A small-molecule ligand and the protein it binds are described below.
Small molecule (SMILES): CC(C)c1ccc(C(=O)Nc2cc(CN3CCN(C)CC3)cc(C(F)(F)F)c2)cc1C#Cc1cnc2cnccn12

Sequence of chain 1.A:
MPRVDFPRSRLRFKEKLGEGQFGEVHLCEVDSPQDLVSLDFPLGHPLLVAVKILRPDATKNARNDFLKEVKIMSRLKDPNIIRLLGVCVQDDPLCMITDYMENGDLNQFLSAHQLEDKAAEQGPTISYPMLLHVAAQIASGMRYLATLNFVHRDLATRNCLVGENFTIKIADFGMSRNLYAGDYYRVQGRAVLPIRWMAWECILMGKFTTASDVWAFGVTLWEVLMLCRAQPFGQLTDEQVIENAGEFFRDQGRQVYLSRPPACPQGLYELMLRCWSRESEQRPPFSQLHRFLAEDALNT

Binding-site contacts:
Ligand atom C34 contacts residue MET106 of chain 1.A at 3.5 Å (hydrophobic).
Ligand atom F27 contacts residue PHE164 of chain 1.A at 3.4 Å.
Ligand atom C03 contacts residue ALA55 of chain 1.A at 3.6 Å (hydrophobic).
Ligand atom C33 contacts residue LEU175 of chain 1.A at 3.6 Å (hydrophobic).
Ligand atom N35 contacts residue MET106 of chain 1.A at 2.8 Å (h-bond).
Ligand atom C40 contacts residue EDO1 of chain 1.N at 3.2 Å.
Ligand atom N10 contacts residue ASP186 of chain 1.A at 3.6 Å (salt-bridge).
Ligand atom C06 contacts residue GLU74 of chain 1.A at 3.5 Å.
Ligand atom N35 contacts residue TYR105 of chain 1.A at 3.5 Å.
Ligand atom C29 contacts residue ILE87 of chain 1.A at 3.4 Å (hydrophobic).
Ligand atom C11 contacts residue ASP186 of chain 1.A at 3.6 Å.
Ligand atom O09 contacts residue ALA185 of chain 1.A at 3.4 Å.
Ligand atom C34 contacts residue ASP104 of chain 1.A at 3.4 Å.
Ligand atom C03 contacts residue LYS57 of chain 1.A at 3.4 Å.
Ligand atom C30 contacts residue ILE87 of chain 1.A at 3.7 Å (hydrophobic).
Ligand atom C21 contacts residue ASP186 of chain 1.A at 3.2 Å.
Ligand atom C31 contacts residue THR103 of chain 1.A at 3.5 Å.
Ligand atom C12 contacts residue GLU74 of chain 1.A at 3.5 Å.
Ligand atom C11 contacts residue MET78 of chain 1.A at 3.7 Å (hydrophobic).
Ligand atom C23 contacts residue ASP186 of chain 1.A at 3.7 Å.
Ligand atom C37 contacts residue TYR105 of chain 1.A at 3.6 Å (hydrophobic).
Ligand atom C01 contacts residue VAL26 of chain 1.A at 3.6 Å (hydrophobic).
Ligand atom F26 contacts residue HIS166 of chain 1.A at 3.1 Å.
Ligand atom C05 contacts residue MET101 of chain 1.A at 3.6 Å (hydrophobic).
Ligand atom F27 contacts residue LEU81 of chain 1.A at 3.3 Å.
Ligand atom C37 contacts residue MET106 of chain 1.A at 3.3 Å (hydrophobic).
Ligand atom N10 contacts residue MET78 of chain 1.A at 3.1 Å (h-bond).
Ligand atom C34 contacts residue LEU175 of chain 1.A at 3.5 Å (hydrophobic).
Ligand atom F26 contacts residue ALA185 of chain 1.A at 3.2 Å.
Ligand atom C01 contacts residue LYS57 of chain 1.A at 3.7 Å.
Ligand atom N10 contacts residue GLU74 of chain 1.A at 3.1 Å (salt-bridge).
Ligand atom C08 contacts residue ASP186 of chain 1.A at 3.4 Å.
Ligand atom C39 contacts residue EDO1 of chain 1.N at 3.3 Å.
Ligand atom C03 contacts residue MET101 of chain 1.A at 3.6 Å (hydrophobic).
Ligand atom C31 contacts residue ILE87 of chain 1.A at 3.5 Å (hydrophobic).
Ligand atom F26 contacts residue ASP186 of chain 1.A at 3.5 Å.
Ligand atom C16 contacts residue GLU74 of chain 1.A at 3.6 Å.
Ligand atom O09 contacts residue ASP186 of chain 1.A at 2.9 Å (salt-bridge).
Ligand atom F25 contacts residue LEU81 of chain 1.A at 3.3 Å.
Ligand atom C20 contacts residue ASP186 of chain 1.A at 3.6 Å.